A small-molecule ligand and the protein it binds are described below.
Small molecule (SMILES): O=c1[nH]cnc2c1ncn2CCN(CCO/C=C/P(=O)(O)O)CCP(=O)(O)O

Sequence of chain 1.B:
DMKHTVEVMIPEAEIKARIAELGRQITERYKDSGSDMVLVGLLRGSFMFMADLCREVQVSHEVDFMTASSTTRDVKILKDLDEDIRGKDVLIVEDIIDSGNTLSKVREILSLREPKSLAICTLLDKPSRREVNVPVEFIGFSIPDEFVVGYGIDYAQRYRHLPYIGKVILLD

Binding-site contacts:
Ligand atom C8 contacts residue ASP107 of chain 1.B at 3.5 Å.
Ligand atom OAC contacts residue SER108 of chain 1.B at 2.5 Å (h-bond).
Ligand atom C2 contacts residue ILE162 of chain 1.B at 3.5 Å (hydrophobic).
Ligand atom C2 contacts residue PHE156 of chain 1.B at 3.5 Å (hydrophobic).
Ligand atom C2 contacts residue ASP163 of chain 1.B at 3.6 Å.
Ligand atom N7 contacts residue ILE105 of chain 1.B at 3.9 Å.
Ligand atom OAE contacts residue ARG169 of chain 1.B at 2.4 Å (salt-bridge).
Ligand atom OAE contacts residue ASP163 of chain 1.B at 2.8 Å (salt-bridge).
Ligand atom OAF contacts residue THR111 of chain 1.B at 3.2 Å (h-bond).
Ligand atom OAC contacts residue GLY109 of chain 1.B at 2.6 Å (h-bond).
Ligand atom OAF contacts residue ASN110 of chain 1.B at 3.9 Å.
Ligand atom PBB contacts residue SER108 of chain 1.B at 3.8 Å.
Ligand atom CAJ contacts residue MG1 of chain 1.G at 3.9 Å.
Ligand atom O6 contacts residue PHE156 of chain 1.B at 3.5 Å.
Ligand atom OAG contacts residue THR111 of chain 1.B at 4.0 Å.
Ligand atom N1 contacts residue VAL157 of chain 1.B at 3.1 Å (h-bond).
Ligand atom OAF contacts residue SER108 of chain 1.B at 3.6 Å (h-bond).
Ligand atom N7 contacts residue LYS135 of chain 1.B at 3.5 Å (salt-bridge).
Ligand atom OAD contacts residue ARG47 of chain 1.B at 3.5 Å (salt-bridge).
Ligand atom C5 contacts residue ILE105 of chain 1.B at 3.9 Å (hydrophobic).
Ligand atom O6 contacts residue LYS135 of chain 1.B at 3.0 Å (salt-bridge).
Ligand atom PBA contacts residue ASP163 of chain 1.B at 3.9 Å.
Ligand atom OAB contacts residue ASP163 of chain 1.B at 4.0 Å.
Ligand atom O6 contacts residue GLU155 of chain 1.B at 3.8 Å.
Ligand atom N1 contacts residue PHE156 of chain 1.B at 3.4 Å.
Ligand atom OAG contacts residue GLY109 of chain 1.B at 3.9 Å.
Ligand atom OAC contacts residue ASP107 of chain 1.B at 3.2 Å (salt-bridge).
Ligand atom CAK contacts residue MG1 of chain 1.G at 4.0 Å.
Ligand atom PBB contacts residue GLY109 of chain 1.B at 3.8 Å.
Ligand atom PBB contacts residue ASP107 of chain 1.B at 3.9 Å.
Ligand atom C6 contacts residue LYS135 of chain 1.B at 4.0 Å.
Ligand atom O6 contacts residue VAL157 of chain 1.B at 3.2 Å (h-bond).
Ligand atom CAQ contacts residue ASP107 of chain 1.B at 3.7 Å.
Ligand atom OAC contacts residue ASN110 of chain 1.B at 3.9 Å.
Ligand atom OAU contacts residue MG1 of chain 1.G at 3.0 Å.
Ligand atom C6 contacts residue PHE156 of chain 1.B at 3.6 Å (hydrophobic).
Ligand atom N1 contacts residue ILE162 of chain 1.B at 3.8 Å.
Ligand atom C2 contacts residue VAL157 of chain 1.B at 3.9 Å (hydrophobic).
Ligand atom N7 contacts residue ASP107 of chain 1.B at 3.7 Å.
Ligand atom PBA contacts residue ARG169 of chain 1.B at 3.8 Å.